This protein binds this small molecule.
Small molecule (SMILES): CC(=O)N[C@@H]1[C@@H](O)[C@H](O)[C@@H](CO)O[C@H]1O

Binding-site contacts:
Ligand atom C8 contacts residue ASN613 of chain 1.A at 3.1 Å.
Ligand atom O3 contacts residue GLN641 of chain 1.A at 4.5 Å.
Ligand atom O7 contacts residue THR615 of chain 1.A at 4.4 Å.
Ligand atom C3 contacts residue ASN613 of chain 1.A at 3.8 Å.
Ligand atom C7 contacts residue ASN613 of chain 1.A at 2.7 Å.
Ligand atom N2 contacts residue THR615 of chain 1.A at 4.4 Å.
Ligand atom C5 contacts residue ASN613 of chain 1.A at 3.6 Å.
Ligand atom C1 contacts residue ASN613 of chain 1.A at 1.4 Å.
Ligand atom N2 contacts residue ASN613 of chain 1.A at 2.3 Å (h-bond).
Ligand atom N2 contacts residue GLN641 of chain 1.A at 3.9 Å.
Ligand atom C2 contacts residue ASN613 of chain 1.A at 2.5 Å.
Ligand atom C7 contacts residue THR615 of chain 1.A at 4.0 Å.
Ligand atom O5 contacts residue ASN613 of chain 1.A at 2.3 Å (h-bond).
Ligand atom C4 contacts residue ASN613 of chain 1.A at 4.2 Å.
Ligand atom O7 contacts residue ASN613 of chain 1.A at 3.5 Å (h-bond).
Ligand atom N2 contacts residue CYS614 of chain 1.A at 4.1 Å.
Ligand atom C2 contacts residue GLN641 of chain 1.A at 4.1 Å.
Ligand atom C8 contacts residue CYS614 of chain 1.A at 4.0 Å (hydrophobic).
Ligand atom C8 contacts residue THR615 of chain 1.A at 3.2 Å.

Sequence of chain 1.A:
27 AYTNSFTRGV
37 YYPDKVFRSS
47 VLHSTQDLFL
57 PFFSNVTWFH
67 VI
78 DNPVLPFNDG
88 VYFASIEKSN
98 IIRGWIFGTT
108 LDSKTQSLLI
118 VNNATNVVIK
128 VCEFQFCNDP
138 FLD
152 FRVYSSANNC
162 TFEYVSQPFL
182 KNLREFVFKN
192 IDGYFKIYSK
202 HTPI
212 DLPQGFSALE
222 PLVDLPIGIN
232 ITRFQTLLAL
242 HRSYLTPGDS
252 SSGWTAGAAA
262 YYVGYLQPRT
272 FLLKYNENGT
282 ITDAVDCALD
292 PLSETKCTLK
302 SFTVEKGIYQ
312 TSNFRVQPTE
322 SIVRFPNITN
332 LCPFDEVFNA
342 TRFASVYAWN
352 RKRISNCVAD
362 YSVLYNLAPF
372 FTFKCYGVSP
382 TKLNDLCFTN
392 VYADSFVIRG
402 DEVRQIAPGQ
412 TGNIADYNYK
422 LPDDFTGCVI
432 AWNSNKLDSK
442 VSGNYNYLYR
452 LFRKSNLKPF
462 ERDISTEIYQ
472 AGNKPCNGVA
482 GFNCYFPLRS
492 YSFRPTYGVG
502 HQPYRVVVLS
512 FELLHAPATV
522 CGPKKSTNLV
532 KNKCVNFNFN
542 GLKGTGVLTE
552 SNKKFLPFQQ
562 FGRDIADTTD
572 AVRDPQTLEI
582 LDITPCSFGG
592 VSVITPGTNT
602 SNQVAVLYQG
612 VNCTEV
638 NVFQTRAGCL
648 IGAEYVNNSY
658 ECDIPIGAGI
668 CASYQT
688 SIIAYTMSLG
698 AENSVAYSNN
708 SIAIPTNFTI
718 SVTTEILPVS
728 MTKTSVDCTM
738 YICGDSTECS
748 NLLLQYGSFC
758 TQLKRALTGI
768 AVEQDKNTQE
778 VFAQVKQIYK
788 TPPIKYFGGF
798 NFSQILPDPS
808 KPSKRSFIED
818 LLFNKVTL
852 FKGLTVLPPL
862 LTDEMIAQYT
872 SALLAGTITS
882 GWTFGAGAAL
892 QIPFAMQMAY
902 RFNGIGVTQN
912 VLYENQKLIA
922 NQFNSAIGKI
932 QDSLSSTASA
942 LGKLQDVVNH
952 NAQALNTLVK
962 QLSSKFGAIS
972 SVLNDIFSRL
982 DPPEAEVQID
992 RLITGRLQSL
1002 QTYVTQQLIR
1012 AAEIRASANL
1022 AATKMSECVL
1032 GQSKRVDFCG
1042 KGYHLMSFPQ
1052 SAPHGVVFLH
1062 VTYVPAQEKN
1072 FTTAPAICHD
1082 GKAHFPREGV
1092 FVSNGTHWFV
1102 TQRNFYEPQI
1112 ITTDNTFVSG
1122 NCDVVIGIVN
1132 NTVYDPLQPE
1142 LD